Sequence of chain 25.B:
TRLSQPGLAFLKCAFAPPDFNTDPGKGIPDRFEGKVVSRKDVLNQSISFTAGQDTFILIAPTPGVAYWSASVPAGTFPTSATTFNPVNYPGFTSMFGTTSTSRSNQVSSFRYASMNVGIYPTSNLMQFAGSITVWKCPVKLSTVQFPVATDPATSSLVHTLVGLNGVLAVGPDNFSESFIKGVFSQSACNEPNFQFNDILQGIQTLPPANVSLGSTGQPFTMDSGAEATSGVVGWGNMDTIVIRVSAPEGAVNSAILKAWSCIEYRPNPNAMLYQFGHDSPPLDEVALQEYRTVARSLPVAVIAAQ

Binding-site contacts:
Ligand atom CG2 contacts residue PHE76 of chain 25.B at 3.8 Å (hydrophobic).

The small molecule below binds the protein below.
Small molecule (SMILES): CC(C)[C@H](NC(=O)[C@H](CCCN=C(N)N)NC(=O)[C@@H](N)CCC(=O)O)C(=O)N[C@H](C=O)CCCCN